Binding-site contacts:
Ligand atom N2 contacts residue ASN133 of chain 1.B at 3.2 Å (h-bond).
Ligand atom O6 contacts residue LEU52 of chain 1.B at 4.0 Å.
Ligand atom O7 contacts residue ASN133 of chain 1.B at 3.0 Å (h-bond).
Ligand atom C4 contacts residue ASN133 of chain 1.B at 4.2 Å.
Ligand atom C5 contacts residue ASN133 of chain 1.B at 3.6 Å.
Ligand atom O5 contacts residue ASN133 of chain 1.B at 2.3 Å (h-bond).
Ligand atom C3 contacts residue ASN133 of chain 1.B at 3.8 Å.
Ligand atom C7 contacts residue ASN133 of chain 1.B at 3.4 Å.
Ligand atom C2 contacts residue ASN133 of chain 1.B at 2.6 Å.
Ligand atom C1 contacts residue ASN133 of chain 1.B at 1.4 Å.

The protein below binds the small molecule below.
Small molecule (SMILES): CC(=O)N[C@@H]1[C@@H](O)[C@H](O)[C@@H](CO)O[C@H]1O

Sequence of chain 1.B:
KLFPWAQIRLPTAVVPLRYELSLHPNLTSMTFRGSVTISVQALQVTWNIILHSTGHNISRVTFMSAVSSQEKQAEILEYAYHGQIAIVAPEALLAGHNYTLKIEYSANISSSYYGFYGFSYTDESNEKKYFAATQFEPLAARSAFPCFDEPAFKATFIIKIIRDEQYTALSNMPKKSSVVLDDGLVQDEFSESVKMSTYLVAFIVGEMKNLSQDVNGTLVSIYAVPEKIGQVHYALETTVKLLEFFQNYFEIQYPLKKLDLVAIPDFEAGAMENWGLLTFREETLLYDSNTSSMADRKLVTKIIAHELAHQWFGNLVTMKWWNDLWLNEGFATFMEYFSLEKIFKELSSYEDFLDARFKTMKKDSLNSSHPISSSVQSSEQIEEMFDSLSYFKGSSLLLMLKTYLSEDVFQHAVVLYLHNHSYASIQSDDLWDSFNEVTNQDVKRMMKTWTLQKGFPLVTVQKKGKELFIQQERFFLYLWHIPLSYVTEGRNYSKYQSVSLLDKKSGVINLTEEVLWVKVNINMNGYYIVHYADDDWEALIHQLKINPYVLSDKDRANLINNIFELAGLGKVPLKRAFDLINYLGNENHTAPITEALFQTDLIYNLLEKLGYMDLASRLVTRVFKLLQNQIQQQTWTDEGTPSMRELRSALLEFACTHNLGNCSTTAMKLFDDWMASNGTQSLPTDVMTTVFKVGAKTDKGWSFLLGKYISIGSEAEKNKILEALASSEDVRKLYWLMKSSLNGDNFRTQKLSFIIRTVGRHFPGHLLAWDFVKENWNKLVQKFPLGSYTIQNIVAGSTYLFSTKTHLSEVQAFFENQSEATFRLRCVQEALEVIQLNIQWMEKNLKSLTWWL